Binding-site contacts:
Ligand atom C29 contacts residue ILE338 of chain 1.A at 3.6 Å (hydrophobic).
Ligand atom C40 contacts residue PHE35 of chain 1.A at 3.4 Å (hydrophobic).
Ligand atom O50 contacts residue TYR161 of chain 1.A at 3.4 Å (h-bond).
Ligand atom C16 contacts residue ILE338 of chain 1.A at 3.7 Å (hydrophobic).
Ligand atom N15 contacts residue PHE374 of chain 1.A at 3.5 Å.
Ligand atom C43 contacts residue PHE342 of chain 1.A at 3.7 Å (hydrophobic).
Ligand atom C41 contacts residue MET359 of chain 1.A at 3.7 Å (hydrophobic).
Ligand atom N4 contacts residue GLN371 of chain 1.A at 3.1 Å (h-bond).
Ligand atom C29 contacts residue HIS162 of chain 1.A at 3.5 Å.
Ligand atom C6 contacts residue THR335 of chain 1.A at 3.9 Å.
Ligand atom N54 contacts residue PHE374 of chain 1.A at 3.8 Å.
Ligand atom O56 contacts residue SER370 of chain 1.A at 3.5 Å (h-bond).
Ligand atom N54 contacts residue PHE35 of chain 1.A at 3.3 Å.
Ligand atom O58 contacts residue PHE35 of chain 1.A at 3.6 Å.
Ligand atom N54 contacts residue SER370 of chain 1.A at 3.4 Å (h-bond).
Ligand atom O56 contacts residue PHE35 of chain 1.A at 3.4 Å.
Ligand atom C42 contacts residue PHE342 of chain 1.A at 3.9 Å (hydrophobic).
Ligand atom C2 contacts residue PHE374 of chain 1.A at 3.6 Å (hydrophobic).
Ligand atom C5 contacts residue GLN371 of chain 1.A at 3.4 Å.
Ligand atom C24 contacts residue LEU321 of chain 1.A at 3.6 Å (hydrophobic).
Ligand atom C39 contacts residue PHE35 of chain 1.A at 3.4 Å (hydrophobic).
Ligand atom C42 contacts residue MET339 of chain 1.A at 3.6 Å (hydrophobic).
Ligand atom O56 contacts residue PHE374 of chain 1.A at 3.1 Å.
Ligand atom N13 contacts residue PHE374 of chain 1.A at 3.8 Å.
Ligand atom C14 contacts residue PHE374 of chain 1.A at 3.6 Å (hydrophobic).
Ligand atom C28 contacts residue ILE338 of chain 1.A at 3.3 Å (hydrophobic).
Ligand atom O52 contacts residue PHE40 of chain 1.A at 3.6 Å.
Ligand atom N15 contacts residue ILE338 of chain 1.A at 3.9 Å.
Ligand atom C39 contacts residue PHE374 of chain 1.A at 3.6 Å (hydrophobic).
Ligand atom N4 contacts residue ILE338 of chain 1.A at 3.7 Å.
Ligand atom O58 contacts residue SER370 of chain 1.A at 3.4 Å (h-bond).
Ligand atom O52 contacts residue PHE35 of chain 1.A at 3.3 Å.
Ligand atom C3 contacts residue PHE374 of chain 1.A at 3.5 Å (hydrophobic).
Ligand atom C16 contacts residue PHE374 of chain 1.A at 3.6 Å (hydrophobic).
Ligand atom C5 contacts residue THR335 of chain 1.A at 3.5 Å.
Ligand atom C2 contacts residue ILE338 of chain 1.A at 3.8 Å (hydrophobic).
Ligand atom C41 contacts residue SER370 of chain 1.A at 3.4 Å.
Ligand atom O56 contacts residue ILE36 of chain 1.A at 3.2 Å.
Ligand atom C32 contacts residue MET275 of chain 1.A at 3.8 Å (hydrophobic).
Ligand atom C1 contacts residue ASN323 of chain 1.A at 3.5 Å.

A small-molecule ligand and the protein it binds are described below.
Small molecule (SMILES): O=c1c2cccnc2n(-c2cccc([N+](=O)[O-])c2)c(=O)n1Cc1ccncc1

Sequence of chain 1.A:
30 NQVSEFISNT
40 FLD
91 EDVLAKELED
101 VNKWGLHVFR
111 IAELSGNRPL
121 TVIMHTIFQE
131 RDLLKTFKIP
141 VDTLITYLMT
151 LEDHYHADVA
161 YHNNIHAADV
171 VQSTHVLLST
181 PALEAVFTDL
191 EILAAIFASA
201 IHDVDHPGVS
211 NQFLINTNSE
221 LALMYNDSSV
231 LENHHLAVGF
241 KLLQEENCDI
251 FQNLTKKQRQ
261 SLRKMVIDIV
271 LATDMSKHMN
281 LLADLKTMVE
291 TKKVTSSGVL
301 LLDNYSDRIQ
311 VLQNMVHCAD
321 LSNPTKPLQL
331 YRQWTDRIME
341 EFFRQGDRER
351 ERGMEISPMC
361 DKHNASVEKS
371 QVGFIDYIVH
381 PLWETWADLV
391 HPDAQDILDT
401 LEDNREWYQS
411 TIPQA